This protein binds this small molecule.
Small molecule (SMILES): CC(=O)N[C@H]1[C@H](O[C@H]2[C@H](O)[C@@H](NC(C)=O)CO[C@@H]2CO)O[C@H](CO)[C@@H](O)[C@@H]1O

Sequence of chain 2.C:
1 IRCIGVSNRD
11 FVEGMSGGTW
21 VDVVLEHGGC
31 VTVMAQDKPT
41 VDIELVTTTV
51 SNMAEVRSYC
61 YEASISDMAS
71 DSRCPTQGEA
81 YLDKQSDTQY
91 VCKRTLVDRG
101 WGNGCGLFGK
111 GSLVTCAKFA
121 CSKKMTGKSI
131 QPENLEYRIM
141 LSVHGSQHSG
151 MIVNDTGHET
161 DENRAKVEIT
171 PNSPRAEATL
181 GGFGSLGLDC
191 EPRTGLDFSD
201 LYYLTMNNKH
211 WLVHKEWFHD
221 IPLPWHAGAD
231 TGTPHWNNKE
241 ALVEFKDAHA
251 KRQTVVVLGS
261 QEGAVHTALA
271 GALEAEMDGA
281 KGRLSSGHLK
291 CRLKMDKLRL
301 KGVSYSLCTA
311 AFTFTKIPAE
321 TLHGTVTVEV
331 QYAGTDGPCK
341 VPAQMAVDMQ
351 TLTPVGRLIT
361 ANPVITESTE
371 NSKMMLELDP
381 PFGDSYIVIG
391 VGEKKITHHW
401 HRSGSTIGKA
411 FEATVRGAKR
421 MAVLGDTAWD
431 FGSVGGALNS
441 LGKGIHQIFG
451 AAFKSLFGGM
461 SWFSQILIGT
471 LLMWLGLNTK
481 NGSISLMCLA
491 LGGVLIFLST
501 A

Binding-site contacts:
Ligand atom C7 contacts residue ASN154 of chain 2.C at 2.2 Å.
Ligand atom C1 contacts residue THR156 of chain 2.C at 4.2 Å.
Ligand atom C2 contacts residue ASN154 of chain 2.C at 3.6 Å.
Ligand atom O5 contacts residue THR156 of chain 2.C at 4.0 Å.
Ligand atom C1 contacts residue ASN154 of chain 2.C at 3.0 Å.
Ligand atom C8 contacts residue ASN154 of chain 2.C at 2.3 Å.
Ligand atom O6 contacts residue THR156 of chain 2.C at 2.7 Å (h-bond).
Ligand atom O7 contacts residue ASN154 of chain 2.C at 2.1 Å (h-bond).
Ligand atom C5 contacts residue THR156 of chain 2.C at 4.1 Å.
Ligand atom O7 contacts residue VAL153 of chain 2.C at 4.1 Å.
Ligand atom O5 contacts residue ASN154 of chain 2.C at 4.1 Å.
Ligand atom C6 contacts residue THR156 of chain 2.C at 3.7 Å.
Ligand atom N2 contacts residue ASN154 of chain 2.C at 3.2 Å (h-bond).
Ligand atom O7 contacts residue GLY150 of chain 2.C at 4.2 Å.